Binding-site contacts:
Ligand atom N4 contacts residue LEU13 of chain 1.C at 3.8 Å.
Ligand atom C2 contacts residue TRP108 of chain 3.D at 3.6 Å (hydrophobic).
Ligand atom C3 contacts residue SER33 of chain 1.C at 3.5 Å.
Ligand atom C6 contacts residue TRP67 of chain 1.C at 3.9 Å (hydrophobic).
Ligand atom S contacts residue TRP80 of chain 1.C at 3.8 Å.
Ligand atom C5 contacts residue TRP67 of chain 1.C at 4.0 Å (hydrophobic).
Ligand atom O7 contacts residue ASN11 of chain 1.C at 2.9 Å (h-bond).
Ligand atom N5 contacts residue LEU13 of chain 1.C at 3.8 Å.
Ligand atom C contacts residue LEU13 of chain 1.C at 4.0 Å (hydrophobic).
Ligand atom C contacts residue TRP96 of chain 1.C at 3.8 Å (hydrophobic).
Ligand atom C35 contacts residue LEU13 of chain 1.C at 3.7 Å (hydrophobic).
Ligand atom N4 contacts residue SER15 of chain 1.C at 4.1 Å.
Ligand atom C3 contacts residue TRP67 of chain 1.C at 3.9 Å (hydrophobic).
Ligand atom N5 contacts residue ASP116 of chain 1.C at 2.8 Å (salt-bridge).
Ligand atom C35 contacts residue SER15 of chain 1.C at 3.7 Å.
Ligand atom O7 contacts residue SER15 of chain 1.C at 2.7 Å (h-bond).
Ligand atom C1 contacts residue TRP80 of chain 1.C at 4.1 Å (hydrophobic).
Ligand atom C contacts residue ASP116 of chain 1.C at 3.9 Å.
Ligand atom O contacts residue SER76 of chain 1.C at 3.9 Å.
Ligand atom C1 contacts residue TRP96 of chain 1.C at 3.4 Å (hydrophobic).
Ligand atom N5 contacts residue ASN11 of chain 1.C at 3.9 Å.
Ligand atom O7 contacts residue LEU13 of chain 1.C at 4.1 Å.
Ligand atom C6 contacts residue ASP74 of chain 1.C at 3.9 Å.
Ligand atom C7 contacts residue ASP74 of chain 1.C at 3.2 Å.
Ligand atom O contacts residue LEU98 of chain 1.C at 3.8 Å.
Ligand atom C35 contacts residue ASN11 of chain 1.C at 3.7 Å.
Ligand atom O contacts residue ASP74 of chain 1.C at 2.8 Å (salt-bridge).
Ligand atom N contacts residue ASP74 of chain 1.C at 3.9 Å.
Ligand atom C1 contacts residue THR78 of chain 1.C at 4.0 Å.
Ligand atom C35 contacts residue TYR31 of chain 1.C at 3.5 Å (hydrophobic).
Ligand atom N4 contacts residue SER33 of chain 1.C at 3.4 Å (h-bond).
Ligand atom C4 contacts residue TRP67 of chain 1.C at 3.8 Å (hydrophobic).
Ligand atom S contacts residue THR78 of chain 1.C at 3.3 Å (h-bond).
Ligand atom C4 contacts residue LEU98 of chain 1.C at 3.7 Å (hydrophobic).
Ligand atom C35 contacts residue ASP116 of chain 1.C at 3.7 Å.
Ligand atom O7 contacts residue ASP116 of chain 1.C at 3.8 Å.
Ligand atom S contacts residue TRP67 of chain 1.C at 3.5 Å.
Ligand atom C34 contacts residue TRP108 of chain 3.D at 3.8 Å (hydrophobic).
Ligand atom O7 contacts residue TYR31 of chain 1.C at 2.7 Å (h-bond).
Ligand atom N5 contacts residue TYR31 of chain 1.C at 3.9 Å.

A small-molecule ligand and the protein it binds are described below.
Small molecule (SMILES): O=C(CCCC[C@@H]1SC[C@@H]2NC(=O)N[C@@H]21)NNc1c(-c2ccc(S(=O)(=O)N3CCOCC3)cc2)cccc1-c1ccc(S(=O)(=O)N2CCOCC2)cc1

Sequence of chain 3.D:
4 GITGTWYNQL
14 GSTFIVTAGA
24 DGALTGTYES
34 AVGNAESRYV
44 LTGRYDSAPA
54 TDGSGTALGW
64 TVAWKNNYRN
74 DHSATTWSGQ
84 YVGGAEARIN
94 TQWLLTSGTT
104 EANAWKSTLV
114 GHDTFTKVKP

Sequence of chain 1.C:
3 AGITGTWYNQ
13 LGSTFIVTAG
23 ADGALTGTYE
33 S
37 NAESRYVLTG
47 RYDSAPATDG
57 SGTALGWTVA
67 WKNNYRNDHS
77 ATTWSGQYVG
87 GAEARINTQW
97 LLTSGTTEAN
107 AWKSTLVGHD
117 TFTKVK